This protein binds this small molecule.
Small molecule (SMILES): C=C(C)[C@H]1CC[C@]2(C)O[C@@H]2C1

Binding-site contacts:
Ligand atom C9 contacts residue THR56 of chain 1.B at 3.8 Å.
Ligand atom O contacts residue TYR38 of chain 1.B at 2.5 Å (h-bond).
Ligand atom C4 contacts residue PHE35 of chain 1.B at 4.1 Å (hydrophobic).
Ligand atom C8 contacts residue HEM1 of chain 1.J at 4.0 Å.
Ligand atom C4 contacts residue VAL59 of chain 1.B at 3.1 Å (hydrophobic).
Ligand atom C6 contacts residue HEM1 of chain 1.J at 2.9 Å.
Ligand atom C8 contacts residue THR56 of chain 1.B at 3.3 Å.
Ligand atom C2 contacts residue PHE21 of chain 1.B at 2.4 Å (hydrophobic).
Ligand atom C3 contacts residue HIS55 of chain 1.B at 0.9 Å.
Ligand atom C3 contacts residue VAL59 of chain 1.B at 3.5 Å (hydrophobic).
Ligand atom C2 contacts residue HIS55 of chain 1.B at 3.2 Å.
Ligand atom C7 contacts residue TYR38 of chain 1.B at 4.1 Å (hydrophobic).
Ligand atom C4 contacts residue HIS55 of chain 1.B at 0.7 Å.
Ligand atom C2 contacts residue HEM1 of chain 1.J at 3.9 Å.
Ligand atom C9 contacts residue PHE21 of chain 1.B at 3.8 Å (hydrophobic).
Ligand atom C contacts residue HEM1 of chain 1.J at 3.2 Å.
Ligand atom C7 contacts residue HEM1 of chain 1.J at 3.0 Å.
Ligand atom O contacts residue HEM1 of chain 1.J at 2.8 Å (h-bond).
Ligand atom C6 contacts residue HIS55 of chain 1.B at 0.7 Å.
Ligand atom O contacts residue HIS55 of chain 1.B at 1.2 Å (h-bond).
Ligand atom C1 contacts residue VAL59 of chain 1.B at 3.6 Å (hydrophobic).
Ligand atom C5 contacts residue HIS55 of chain 1.B at 1.0 Å.
Ligand atom C6 contacts residue TYR38 of chain 1.B at 3.8 Å (hydrophobic).
Ligand atom C3 contacts residue HEM1 of chain 1.J at 4.1 Å.
Ligand atom C9 contacts residue HIS55 of chain 1.B at 1.4 Å.
Ligand atom C5 contacts residue HEM1 of chain 1.J at 2.9 Å.
Ligand atom C1 contacts residue HEM1 of chain 1.J at 3.9 Å.
Ligand atom C1 contacts residue PHE21 of chain 1.B at 3.3 Å (hydrophobic).
Ligand atom C7 contacts residue HIS55 of chain 1.B at 1.6 Å.
Ligand atom C9 contacts residue VAL59 of chain 1.B at 3.6 Å (hydrophobic).
Ligand atom C contacts residue VAL59 of chain 1.B at 2.8 Å (hydrophobic).
Ligand atom C contacts residue HIS55 of chain 1.B at 3.4 Å.
Ligand atom C8 contacts residue TYR38 of chain 1.B at 3.5 Å (hydrophobic).
Ligand atom C3 contacts residue PHE21 of chain 1.B at 3.8 Å (hydrophobic).
Ligand atom C4 contacts residue HEM1 of chain 1.J at 3.0 Å.
Ligand atom C2 contacts residue PHE35 of chain 1.B at 2.7 Å (hydrophobic).
Ligand atom C8 contacts residue HIS55 of chain 1.B at 0.6 Å.
Ligand atom C1 contacts residue PHE35 of chain 1.B at 3.5 Å (hydrophobic).
Ligand atom C1 contacts residue HIS55 of chain 1.B at 2.5 Å.
Ligand atom C3 contacts residue PHE35 of chain 1.B at 3.4 Å (hydrophobic).

Sequence of chain 1.B:
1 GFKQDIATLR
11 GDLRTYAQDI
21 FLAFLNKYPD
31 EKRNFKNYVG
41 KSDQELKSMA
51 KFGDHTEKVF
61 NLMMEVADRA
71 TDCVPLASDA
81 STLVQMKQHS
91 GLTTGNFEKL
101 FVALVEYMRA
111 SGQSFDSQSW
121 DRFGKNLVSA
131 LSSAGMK